Sequence of chain 1.A:
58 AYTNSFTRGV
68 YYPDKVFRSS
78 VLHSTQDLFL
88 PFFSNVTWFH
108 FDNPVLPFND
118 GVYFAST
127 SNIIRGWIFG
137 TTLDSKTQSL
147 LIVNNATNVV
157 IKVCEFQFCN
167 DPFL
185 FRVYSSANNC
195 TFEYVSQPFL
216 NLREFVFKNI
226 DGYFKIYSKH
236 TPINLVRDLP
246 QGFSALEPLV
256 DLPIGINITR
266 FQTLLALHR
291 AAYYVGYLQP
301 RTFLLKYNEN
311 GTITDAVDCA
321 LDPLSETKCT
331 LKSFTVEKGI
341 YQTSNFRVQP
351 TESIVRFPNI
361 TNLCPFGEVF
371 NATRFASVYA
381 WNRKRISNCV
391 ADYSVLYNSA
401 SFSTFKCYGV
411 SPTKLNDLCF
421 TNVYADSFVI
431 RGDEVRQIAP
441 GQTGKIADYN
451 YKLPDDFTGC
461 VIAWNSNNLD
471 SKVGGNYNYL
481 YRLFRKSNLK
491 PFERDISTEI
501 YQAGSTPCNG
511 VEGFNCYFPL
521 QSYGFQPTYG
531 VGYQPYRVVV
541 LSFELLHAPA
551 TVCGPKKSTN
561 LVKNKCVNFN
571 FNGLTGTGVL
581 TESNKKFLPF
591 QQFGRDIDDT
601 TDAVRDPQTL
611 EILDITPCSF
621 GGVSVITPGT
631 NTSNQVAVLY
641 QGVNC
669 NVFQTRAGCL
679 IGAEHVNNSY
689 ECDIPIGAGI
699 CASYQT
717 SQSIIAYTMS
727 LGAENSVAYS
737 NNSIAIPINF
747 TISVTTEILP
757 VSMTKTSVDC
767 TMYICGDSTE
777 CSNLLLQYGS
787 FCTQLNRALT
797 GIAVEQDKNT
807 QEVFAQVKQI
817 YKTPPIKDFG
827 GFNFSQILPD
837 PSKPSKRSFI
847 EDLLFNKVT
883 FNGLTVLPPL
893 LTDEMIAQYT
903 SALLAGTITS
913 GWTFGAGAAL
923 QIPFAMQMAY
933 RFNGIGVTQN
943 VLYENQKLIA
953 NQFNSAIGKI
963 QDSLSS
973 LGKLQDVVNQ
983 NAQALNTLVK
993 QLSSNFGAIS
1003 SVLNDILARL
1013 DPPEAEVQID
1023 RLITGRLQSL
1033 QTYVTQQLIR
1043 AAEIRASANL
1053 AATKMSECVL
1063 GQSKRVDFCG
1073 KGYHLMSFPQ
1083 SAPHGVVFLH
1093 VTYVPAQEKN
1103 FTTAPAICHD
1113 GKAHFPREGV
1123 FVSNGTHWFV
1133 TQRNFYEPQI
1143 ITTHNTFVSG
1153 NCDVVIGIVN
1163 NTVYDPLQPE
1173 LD

This small molecule binds to this protein.
Small molecule (SMILES): CC(=O)N[C@@H]1[C@@H](O)[C@H](O)[C@@H](CO)O[C@H]1O

Binding-site contacts:
Ligand atom C1 contacts residue ASN193 of chain 1.A at 1.4 Å.
Ligand atom C5 contacts residue ASN193 of chain 1.A at 3.7 Å.
Ligand atom C3 contacts residue ASN193 of chain 1.A at 3.8 Å.
Ligand atom C5 contacts residue ASN192 of chain 1.A at 3.5 Å.
Ligand atom C2 contacts residue ASN193 of chain 1.A at 2.5 Å.
Ligand atom O5 contacts residue ASN192 of chain 1.A at 2.9 Å (h-bond).
Ligand atom C4 contacts residue ASN193 of chain 1.A at 4.3 Å.
Ligand atom C1 contacts residue GLU161 of chain 1.A at 4.0 Å.
Ligand atom C6 contacts residue ASN192 of chain 1.A at 3.2 Å.
Ligand atom N2 contacts residue ASN193 of chain 1.A at 2.9 Å (h-bond).
Ligand atom O6 contacts residue ASN192 of chain 1.A at 4.1 Å.
Ligand atom C1 contacts residue ASN192 of chain 1.A at 3.8 Å.
Ligand atom O7 contacts residue ASN193 of chain 1.A at 4.0 Å.
Ligand atom O5 contacts residue ASN193 of chain 1.A at 2.5 Å (h-bond).
Ligand atom C7 contacts residue ASN193 of chain 1.A at 3.6 Å.